Sequence of chain 1.G:
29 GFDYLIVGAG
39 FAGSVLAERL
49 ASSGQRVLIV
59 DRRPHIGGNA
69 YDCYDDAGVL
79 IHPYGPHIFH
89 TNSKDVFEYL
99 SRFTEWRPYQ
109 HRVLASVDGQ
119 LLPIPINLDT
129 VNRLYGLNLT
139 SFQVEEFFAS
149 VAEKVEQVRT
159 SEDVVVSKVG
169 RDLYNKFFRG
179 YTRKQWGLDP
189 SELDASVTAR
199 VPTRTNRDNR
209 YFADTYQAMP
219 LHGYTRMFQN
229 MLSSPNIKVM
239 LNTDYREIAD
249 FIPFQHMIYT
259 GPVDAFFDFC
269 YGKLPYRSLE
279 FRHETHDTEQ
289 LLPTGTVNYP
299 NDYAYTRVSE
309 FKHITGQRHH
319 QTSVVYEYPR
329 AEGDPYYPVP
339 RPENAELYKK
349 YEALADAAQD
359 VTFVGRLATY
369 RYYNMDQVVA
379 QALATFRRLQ

Binding-site contacts:
Ligand atom O3' contacts residue PHE210 of chain 1.G at 3.2 Å.
Ligand atom O3A contacts residue TYR370 of chain 1.G at 2.8 Å (h-bond).
Ligand atom C2 contacts residue TYR179 of chain 1.G at 3.7 Å (hydrophobic).
Ligand atom O5' contacts residue FDA1 of chain 1.X at 3.1 Å (h-bond).
Ligand atom O2D contacts residue VAL195 of chain 1.G at 3.6 Å.
Ligand atom O2D contacts residue TRP184 of chain 1.G at 3.2 Å (h-bond).
Ligand atom O2' contacts residue ASN372 of chain 1.G at 3.4 Å (h-bond).
Ligand atom N3 contacts residue TYR179 of chain 1.G at 3.5 Å.
Ligand atom O2' contacts residue ARG198 of chain 1.G at 3.0 Å (salt-bridge).
Ligand atom O2D contacts residue THR180 of chain 1.G at 3.4 Å (h-bond).
Ligand atom C4 contacts residue TYR179 of chain 1.G at 3.6 Å (hydrophobic).
Ligand atom O2 contacts residue PHE176 of chain 1.G at 2.9 Å.
Ligand atom O2B contacts residue TYR370 of chain 1.G at 3.0 Å (h-bond).
Ligand atom C2' contacts residue FDA1 of chain 1.X at 3.3 Å.
Ligand atom O2' contacts residue FDA1 of chain 1.X at 3.5 Å.
Ligand atom C5D contacts residue ARG198 of chain 1.G at 3.5 Å.
Ligand atom O2B contacts residue TYR335 of chain 1.G at 3.0 Å.
Ligand atom PB contacts residue TYR370 of chain 1.G at 3.3 Å.
Ligand atom O4 contacts residue ASN296 of chain 1.G at 3.3 Å (h-bond).
Ligand atom O2 contacts residue TYR179 of chain 1.G at 3.6 Å.
Ligand atom C1' contacts residue FDA1 of chain 1.X at 3.1 Å.
Ligand atom C4' contacts residue TYR209 of chain 1.G at 3.5 Å (hydrophobic).
Ligand atom O3D contacts residue TRP184 of chain 1.G at 3.0 Å (h-bond).
Ligand atom O5D contacts residue VAL199 of chain 1.G at 3.6 Å.
Ligand atom O3A contacts residue ARG198 of chain 1.G at 3.7 Å.
Ligand atom C5' contacts residue FDA1 of chain 1.X at 3.7 Å.
Ligand atom O4' contacts residue PHE210 of chain 1.G at 2.8 Å.
Ligand atom O5' contacts residue ARG305 of chain 1.G at 3.5 Å (salt-bridge).
Ligand atom O2A contacts residue ARG198 of chain 1.G at 3.3 Å (salt-bridge).
Ligand atom O2 contacts residue THR180 of chain 1.G at 3.4 Å (h-bond).
Ligand atom O1B contacts residue TYR335 of chain 1.G at 3.0 Å (h-bond).
Ligand atom C5' contacts residue ARG305 of chain 1.G at 3.6 Å.
Ligand atom N3 contacts residue PHE175 of chain 1.G at 2.9 Å (h-bond).
Ligand atom O3B contacts residue ARG305 of chain 1.G at 3.3 Å (salt-bridge).
Ligand atom O1B contacts residue ARG305 of chain 1.G at 3.4 Å (salt-bridge).
Ligand atom C2 contacts residue PHE176 of chain 1.G at 3.6 Å (hydrophobic).
Ligand atom O2 contacts residue PHE175 of chain 1.G at 3.5 Å (h-bond).
Ligand atom O4' contacts residue FDA1 of chain 1.X at 3.0 Å (h-bond).
Ligand atom O6' contacts residue HIS109 of chain 1.G at 3.2 Å (h-bond).
Ligand atom O1A contacts residue TYR209 of chain 1.G at 3.0 Å (h-bond).

A small-molecule ligand and the protein it binds are described below.
Small molecule (SMILES): O=c1ccn([C@@H]2O[C@H](CO[P](=O)(O)O[P](=O)(O)O[C@H]3O[C@H](CO)[C@H](O)[C@H](O)[C@H]3O)[C@@H](O)[C@H]2O)c(=O)[nH]1